Sequence of chain 1.C:
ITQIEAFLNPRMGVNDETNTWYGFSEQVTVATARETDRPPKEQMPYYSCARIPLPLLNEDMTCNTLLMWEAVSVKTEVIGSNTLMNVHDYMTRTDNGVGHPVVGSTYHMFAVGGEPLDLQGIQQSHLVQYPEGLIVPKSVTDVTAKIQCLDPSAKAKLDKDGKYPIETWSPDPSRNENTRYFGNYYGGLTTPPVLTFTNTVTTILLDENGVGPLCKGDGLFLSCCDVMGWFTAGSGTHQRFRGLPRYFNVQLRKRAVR

Sequence of chain 1.B:
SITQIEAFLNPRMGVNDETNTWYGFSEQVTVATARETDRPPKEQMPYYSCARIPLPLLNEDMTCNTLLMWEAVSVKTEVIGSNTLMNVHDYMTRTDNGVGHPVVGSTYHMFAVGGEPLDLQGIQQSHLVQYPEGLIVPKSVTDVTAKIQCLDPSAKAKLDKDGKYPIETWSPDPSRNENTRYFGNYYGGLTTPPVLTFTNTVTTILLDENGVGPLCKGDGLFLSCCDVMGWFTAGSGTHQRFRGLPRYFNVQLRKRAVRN

A small-molecule ligand and the protein it binds are described below.
Small molecule (SMILES): CC(=O)N[C@H]1[C@H]([C@H](O)[C@H](O)CO)O[C@@](O)(C(=O)O)C[C@@H]1O

Binding-site contacts:
Ligand atom C10 contacts residue ARG56 of chain 1.C at 3.5 Å.
Ligand atom O4 contacts residue PRO58 of chain 1.C at 4.2 Å.
Ligand atom C10 contacts residue THR47 of chain 1.C at 4.1 Å.
Ligand atom C10 contacts residue VAL48 of chain 1.C at 4.2 Å (hydrophobic).
Ligand atom O10 contacts residue ARG56 of chain 1.C at 3.0 Å (salt-bridge).
Ligand atom C7 contacts residue VAL48 of chain 1.C at 3.5 Å (hydrophobic).
Ligand atom C5 contacts residue ARG56 of chain 1.C at 4.2 Å.
Ligand atom C10 contacts residue ALA49 of chain 1.C at 4.0 Å (hydrophobic).
Ligand atom O10 contacts residue ALA49 of chain 1.C at 3.7 Å.
Ligand atom C5 contacts residue THR47 of chain 1.C at 3.9 Å.
Ligand atom O10 contacts residue ASP55 of chain 1.C at 3.7 Å.
Ligand atom C8 contacts residue THR47 of chain 1.C at 4.1 Å.
Ligand atom O7 contacts residue VAL48 of chain 1.C at 3.2 Å (h-bond).
Ligand atom O9 contacts residue VAL48 of chain 1.C at 3.1 Å (h-bond).
Ligand atom C8 contacts residue VAL48 of chain 1.C at 4.1 Å (hydrophobic).
Ligand atom O4 contacts residue ARG56 of chain 1.C at 2.6 Å (salt-bridge).
Ligand atom O8 contacts residue THR47 of chain 1.C at 3.4 Å.
Ligand atom O7 contacts residue THR50 of chain 1.C at 3.5 Å.
Ligand atom O10 contacts residue THR54 of chain 1.C at 3.3 Å (h-bond).
Ligand atom C11 contacts residue ASP55 of chain 1.C at 3.7 Å.
Ligand atom C11 contacts residue THR47 of chain 1.C at 3.9 Å.
Ligand atom C9 contacts residue THR50 of chain 1.C at 4.4 Å.
Ligand atom N5 contacts residue ARG56 of chain 1.C at 3.7 Å.
Ligand atom C11 contacts residue ALA49 of chain 1.C at 3.7 Å (hydrophobic).
Ligand atom C7 contacts residue THR47 of chain 1.C at 3.9 Å.
Ligand atom O9 contacts residue ARG111 of chain 1.B at 2.8 Å (salt-bridge).
Ligand atom C11 contacts residue ARG56 of chain 1.C at 3.7 Å.
Ligand atom C11 contacts residue VAL48 of chain 1.C at 4.0 Å (hydrophobic).
Ligand atom N5 contacts residue THR47 of chain 1.C at 3.2 Å (h-bond).
Ligand atom C6 contacts residue THR47 of chain 1.C at 3.8 Å.
Ligand atom C11 contacts residue HIS106 of chain 1.B at 3.7 Å.
Ligand atom O9 contacts residue THR47 of chain 1.C at 3.6 Å.
Ligand atom C11 contacts residue PRO57 of chain 1.C at 3.8 Å (hydrophobic).
Ligand atom C10 contacts residue PRO57 of chain 1.C at 4.3 Å (hydrophobic).
Ligand atom C4 contacts residue THR47 of chain 1.C at 4.2 Å.
Ligand atom C9 contacts residue VAL48 of chain 1.C at 3.4 Å (hydrophobic).
Ligand atom O7 contacts residue ALA49 of chain 1.C at 4.3 Å.
Ligand atom C9 contacts residue ARG111 of chain 1.B at 3.5 Å.
Ligand atom C4 contacts residue ARG56 of chain 1.C at 3.7 Å.
Ligand atom O1B contacts residue THR47 of chain 1.C at 4.0 Å.